Binding-site contacts:
Ligand atom C3 contacts residue ILE281 of chain 1.A at 3.4 Å (hydrophobic).
Ligand atom O1 contacts residue ASP236 of chain 1.A at 3.7 Å.
Ligand atom C2 contacts residue ILE281 of chain 1.A at 4.1 Å (hydrophobic).
Ligand atom C5 contacts residue ILE281 of chain 1.A at 4.3 Å (hydrophobic).
Ligand atom O1 contacts residue ILE281 of chain 1.A at 3.4 Å (h-bond).
Ligand atom N1 contacts residue PRO241 of chain 1.A at 4.3 Å.
Ligand atom C4 contacts residue ILE281 of chain 1.A at 3.5 Å (hydrophobic).
Ligand atom C3 contacts residue ASP236 of chain 1.A at 4.3 Å.
Ligand atom C2 contacts residue ASP236 of chain 1.A at 3.9 Å.

Sequence of chain 1.A:
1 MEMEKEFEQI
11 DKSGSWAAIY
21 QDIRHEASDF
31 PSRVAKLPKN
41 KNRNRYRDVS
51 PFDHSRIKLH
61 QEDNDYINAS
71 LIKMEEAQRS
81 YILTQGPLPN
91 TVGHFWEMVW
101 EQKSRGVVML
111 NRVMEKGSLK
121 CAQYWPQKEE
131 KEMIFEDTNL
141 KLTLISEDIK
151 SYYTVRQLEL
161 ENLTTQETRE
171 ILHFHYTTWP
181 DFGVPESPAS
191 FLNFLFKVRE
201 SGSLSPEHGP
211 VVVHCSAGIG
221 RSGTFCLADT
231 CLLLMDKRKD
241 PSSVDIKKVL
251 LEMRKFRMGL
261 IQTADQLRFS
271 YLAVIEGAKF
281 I

This small molecule binds to this protein.
Small molecule (SMILES): Nc1nnc(-c2ccc(O)cc2)s1